The protein below binds the small molecule below.
Small molecule (SMILES): Nc1ncnc2c1ncn2[C@@H]1O[C@H](C(=O)NCCO)[C@@H](O)[C@H]1O

Binding-site contacts:
Ligand atom O2' contacts residue ASN98 of chain 1.A at 3.4 Å (h-bond).
Ligand atom C5 contacts residue MET90 of chain 1.A at 3.7 Å (hydrophobic).
Ligand atom C6 contacts residue ASP85 of chain 1.A at 4.1 Å.
Ligand atom N5' contacts residue LEU99 of chain 1.A at 4.0 Å.
Ligand atom C4 contacts residue MET90 of chain 1.A at 3.3 Å (hydrophobic).
Ligand atom N9 contacts residue MET90 of chain 1.A at 3.7 Å.
Ligand atom N1 contacts residue MET90 of chain 1.A at 4.2 Å.
Ligand atom C52 contacts residue GLY132 of chain 1.A at 4.1 Å.
Ligand atom C52 contacts residue VAL133 of chain 1.A at 3.7 Å (hydrophobic).
Ligand atom N5' contacts residue ASN98 of chain 1.A at 2.9 Å (h-bond).
Ligand atom N6 contacts residue THR181 of chain 1.A at 3.8 Å.
Ligand atom N7 contacts residue ASN43 of chain 1.A at 3.7 Å.
Ligand atom C5' contacts residue LEU99 of chain 1.A at 4.1 Å (hydrophobic).
Ligand atom O4' contacts residue ASN98 of chain 1.A at 3.6 Å.
Ligand atom O4' contacts residue MET90 of chain 1.A at 4.1 Å.
Ligand atom N1 contacts residue THR181 of chain 1.A at 3.5 Å (h-bond).
Ligand atom O53 contacts residue VAL133 of chain 1.A at 3.7 Å.
Ligand atom O4' contacts residue LEU99 of chain 1.A at 3.8 Å.
Ligand atom C1' contacts residue ASN98 of chain 1.A at 4.0 Å.
Ligand atom O5' contacts residue GLY132 of chain 1.A at 4.1 Å.
Ligand atom N1 contacts residue ASP85 of chain 1.A at 4.0 Å.
Ligand atom C4' contacts residue ASN98 of chain 1.A at 3.8 Å.
Ligand atom C51 contacts residue TYR136 of chain 1.A at 3.5 Å (hydrophobic).
Ligand atom N3 contacts residue MET90 of chain 1.A at 3.4 Å.
Ligand atom N6 contacts residue ALA44 of chain 1.A at 4.1 Å.
Ligand atom C2 contacts residue GLY89 of chain 1.A at 4.1 Å.
Ligand atom C6 contacts residue ALA47 of chain 1.A at 4.1 Å (hydrophobic).
Ligand atom C51 contacts residue ASN98 of chain 1.A at 3.7 Å.
Ligand atom N1 contacts residue ALA47 of chain 1.A at 3.2 Å.
Ligand atom C6 contacts residue MET90 of chain 1.A at 4.1 Å (hydrophobic).
Ligand atom C8 contacts residue ASN43 of chain 1.A at 4.1 Å.
Ligand atom O5' contacts residue PHE135 of chain 1.A at 3.8 Å.
Ligand atom C1' contacts residue MET90 of chain 1.A at 3.7 Å (hydrophobic).
Ligand atom C5' contacts residue ASN98 of chain 1.A at 4.0 Å.
Ligand atom N6 contacts residue ASP85 of chain 1.A at 2.9 Å (salt-bridge).
Ligand atom C2 contacts residue ALA47 of chain 1.A at 3.5 Å (hydrophobic).
Ligand atom C2 contacts residue MET90 of chain 1.A at 3.9 Å (hydrophobic).
Ligand atom O53 contacts residue MET21 of chain 1.A at 4.1 Å.
Ligand atom C2 contacts residue THR181 of chain 1.A at 4.0 Å.
Ligand atom C52 contacts residue TYR136 of chain 1.A at 3.5 Å (hydrophobic).

Sequence of chain 1.A:
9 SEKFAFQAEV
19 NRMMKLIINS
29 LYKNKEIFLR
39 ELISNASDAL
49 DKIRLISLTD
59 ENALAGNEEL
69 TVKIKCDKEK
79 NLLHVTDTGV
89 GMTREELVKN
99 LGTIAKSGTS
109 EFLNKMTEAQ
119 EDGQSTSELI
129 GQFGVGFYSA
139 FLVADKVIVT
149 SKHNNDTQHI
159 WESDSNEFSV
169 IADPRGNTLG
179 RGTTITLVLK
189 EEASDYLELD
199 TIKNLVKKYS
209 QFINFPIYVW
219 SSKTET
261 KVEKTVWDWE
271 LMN